This protein binds this small molecule.
Small molecule (SMILES): CC(=O)N[C@@H]1[C@@H](O)[C@H](O)[C@@H](CO)O[C@H]1O

Sequence of chain 1.B:
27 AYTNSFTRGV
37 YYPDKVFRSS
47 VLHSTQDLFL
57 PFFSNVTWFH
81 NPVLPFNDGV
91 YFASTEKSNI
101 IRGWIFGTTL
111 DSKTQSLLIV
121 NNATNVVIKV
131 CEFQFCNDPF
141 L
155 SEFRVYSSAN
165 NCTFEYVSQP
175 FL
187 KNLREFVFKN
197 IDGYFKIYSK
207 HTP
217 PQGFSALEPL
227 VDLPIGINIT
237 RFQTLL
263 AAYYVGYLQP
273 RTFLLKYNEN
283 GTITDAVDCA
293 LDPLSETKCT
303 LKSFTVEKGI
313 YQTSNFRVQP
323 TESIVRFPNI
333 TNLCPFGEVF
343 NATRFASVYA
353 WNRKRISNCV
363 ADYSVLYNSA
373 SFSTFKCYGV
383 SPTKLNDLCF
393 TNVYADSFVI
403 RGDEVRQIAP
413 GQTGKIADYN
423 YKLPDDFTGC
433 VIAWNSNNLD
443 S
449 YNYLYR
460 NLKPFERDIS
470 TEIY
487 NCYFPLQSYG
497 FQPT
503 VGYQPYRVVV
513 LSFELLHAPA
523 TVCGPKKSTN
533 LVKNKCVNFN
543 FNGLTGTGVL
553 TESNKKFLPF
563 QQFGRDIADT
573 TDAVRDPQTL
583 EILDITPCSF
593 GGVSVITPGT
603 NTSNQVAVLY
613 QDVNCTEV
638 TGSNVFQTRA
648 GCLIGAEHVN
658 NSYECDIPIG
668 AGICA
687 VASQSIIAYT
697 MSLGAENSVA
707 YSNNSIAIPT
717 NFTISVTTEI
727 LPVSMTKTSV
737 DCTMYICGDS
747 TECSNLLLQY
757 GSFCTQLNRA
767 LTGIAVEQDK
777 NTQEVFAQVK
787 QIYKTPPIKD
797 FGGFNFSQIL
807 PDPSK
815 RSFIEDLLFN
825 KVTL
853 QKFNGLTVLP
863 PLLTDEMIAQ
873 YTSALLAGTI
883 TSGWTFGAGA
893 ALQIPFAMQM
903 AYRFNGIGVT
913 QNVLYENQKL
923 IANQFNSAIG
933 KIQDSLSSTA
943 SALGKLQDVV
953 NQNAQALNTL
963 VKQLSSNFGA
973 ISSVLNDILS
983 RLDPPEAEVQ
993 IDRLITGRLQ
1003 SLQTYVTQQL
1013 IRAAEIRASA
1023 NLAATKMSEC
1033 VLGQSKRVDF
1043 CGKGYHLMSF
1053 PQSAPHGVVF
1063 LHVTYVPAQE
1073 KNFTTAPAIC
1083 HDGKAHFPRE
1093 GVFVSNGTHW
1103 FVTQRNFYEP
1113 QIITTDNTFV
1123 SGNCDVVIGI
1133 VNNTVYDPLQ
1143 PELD

Binding-site contacts:
Ligand atom N2 contacts residue ASN657 of chain 1.B at 2.8 Å (h-bond).
Ligand atom O7 contacts residue ASN657 of chain 1.B at 4.4 Å.
Ligand atom C1 contacts residue ASN657 of chain 1.B at 1.4 Å.
Ligand atom O5 contacts residue ASN657 of chain 1.B at 2.4 Å (h-bond).
Ligand atom C2 contacts residue ASN657 of chain 1.B at 2.4 Å.
Ligand atom C8 contacts residue ASN657 of chain 1.B at 3.8 Å.
Ligand atom C3 contacts residue ASN657 of chain 1.B at 3.7 Å.
Ligand atom C5 contacts residue ASN657 of chain 1.B at 3.7 Å.
Ligand atom C7 contacts residue ASN657 of chain 1.B at 3.5 Å.
Ligand atom C4 contacts residue ASN657 of chain 1.B at 4.2 Å.